Binding-site contacts:
Ligand atom O5 contacts residue ASN1134 of chain 1.B at 2.4 Å (h-bond).
Ligand atom C1 contacts residue ASN1134 of chain 1.B at 1.4 Å.
Ligand atom C2 contacts residue ASN1134 of chain 1.B at 2.5 Å.
Ligand atom C5 contacts residue ASN1134 of chain 1.B at 3.7 Å.
Ligand atom O7 contacts residue ASN1134 of chain 1.B at 3.3 Å (h-bond).
Ligand atom C7 contacts residue ASN1134 of chain 1.B at 3.3 Å.
Ligand atom N2 contacts residue ASN1134 of chain 1.B at 2.9 Å (h-bond).
Ligand atom C4 contacts residue ASN1134 of chain 1.B at 4.2 Å.
Ligand atom C3 contacts residue ASN1134 of chain 1.B at 3.8 Å.
Ligand atom C8 contacts residue ASN1134 of chain 1.B at 4.4 Å.

Sequence of chain 1.B:
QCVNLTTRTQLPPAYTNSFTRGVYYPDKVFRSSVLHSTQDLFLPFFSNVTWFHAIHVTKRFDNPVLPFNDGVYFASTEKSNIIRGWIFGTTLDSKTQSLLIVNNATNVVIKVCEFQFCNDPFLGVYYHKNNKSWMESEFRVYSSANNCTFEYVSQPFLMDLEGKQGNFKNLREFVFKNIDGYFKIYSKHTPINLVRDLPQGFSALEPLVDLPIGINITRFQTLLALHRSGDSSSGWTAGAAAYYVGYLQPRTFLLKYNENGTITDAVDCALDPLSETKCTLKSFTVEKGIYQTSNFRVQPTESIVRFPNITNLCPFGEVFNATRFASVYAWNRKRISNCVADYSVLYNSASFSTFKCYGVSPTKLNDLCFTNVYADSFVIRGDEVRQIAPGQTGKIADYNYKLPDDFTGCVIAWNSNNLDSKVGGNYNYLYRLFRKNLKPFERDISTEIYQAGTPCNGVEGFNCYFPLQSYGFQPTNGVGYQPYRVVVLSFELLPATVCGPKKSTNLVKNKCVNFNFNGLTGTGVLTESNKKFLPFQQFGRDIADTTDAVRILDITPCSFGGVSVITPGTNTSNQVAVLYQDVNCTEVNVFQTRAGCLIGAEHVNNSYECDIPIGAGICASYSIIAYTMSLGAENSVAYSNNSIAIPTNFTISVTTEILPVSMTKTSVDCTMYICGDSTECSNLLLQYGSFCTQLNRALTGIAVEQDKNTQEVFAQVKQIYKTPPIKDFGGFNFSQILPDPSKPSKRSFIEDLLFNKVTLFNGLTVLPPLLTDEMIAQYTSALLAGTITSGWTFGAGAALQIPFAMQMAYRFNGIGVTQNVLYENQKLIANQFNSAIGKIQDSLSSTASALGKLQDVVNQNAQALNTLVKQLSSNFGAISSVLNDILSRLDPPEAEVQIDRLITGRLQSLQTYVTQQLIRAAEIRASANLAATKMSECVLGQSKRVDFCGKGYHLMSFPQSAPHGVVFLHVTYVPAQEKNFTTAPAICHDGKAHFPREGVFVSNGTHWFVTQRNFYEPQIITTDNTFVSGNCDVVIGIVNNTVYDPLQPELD

A protein and the small-molecule ligand that binds it are described below.
Small molecule (SMILES): CC(=O)N[C@@H]1[C@@H](O)[C@H](O)[C@@H](CO)O[C@H]1O